This protein binds this small molecule.
Small molecule (SMILES): Nc1ccn([C@@H]2O[C@H](CO[P](=O)(O)O[C@H]3[C@@H](O)[C@H](n4ccc(=O)[nH]c4=O)O[C@@H]3COP(=O)(O)O)[C@@H](O[P](=O)(O)OC[C@H]3O[C@@H](n4cnc5c(=O)nc(N)[nH]c54)[C@H](O)[C@@H]3O[P](=O)(O)OC[C@H]3O[C@@H](n4cnc5c(N)ncnc54)[C@H](O)[C@@H]3O[P](=O)(O)OC[C@H]3O[C@@H](n4ccc(N)nc4=O)[C@H](O)[C@@H]3O[P](=O)(O)OC[C@H]3O[C@@H](n4cnc5c(N)ncnc54)[C@H](O)[C@@H]3O)[C@H]2O)c(=O)n1

Sequence of chain 1.C:
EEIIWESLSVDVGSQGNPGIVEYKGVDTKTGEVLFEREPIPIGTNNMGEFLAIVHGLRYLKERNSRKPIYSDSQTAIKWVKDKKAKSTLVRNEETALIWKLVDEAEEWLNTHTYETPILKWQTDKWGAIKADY

Binding-site contacts:
Ligand atom O2' contacts residue ASP78 of chain 1.C at 2.7 Å (salt-bridge).
Ligand atom N3 contacts residue DC5 of chain 1.B at 3.5 Å (h-bond).
Ligand atom N3 contacts residue DG3 of chain 1.B at 2.9 Å (h-bond).
Ligand atom C4 contacts residue DG6 of chain 1.B at 3.3 Å.
Ligand atom C1' contacts residue GLN80 of chain 1.C at 3.4 Å.
Ligand atom N4 contacts residue DG3 of chain 1.B at 2.9 Å (h-bond).
Ligand atom OP1 contacts residue LYS126 of chain 1.C at 2.9 Å (salt-bridge).
Ligand atom N1 contacts residue DT4 of chain 1.B at 2.8 Å (h-bond).
Ligand atom N9 contacts residue DG6 of chain 1.B at 3.5 Å (h-bond).
Ligand atom OP1 contacts residue THR129 of chain 1.C at 2.7 Å (h-bond).
Ligand atom C2 contacts residue DC5 of chain 1.B at 3.2 Å.
Ligand atom O4' contacts residue GLN80 of chain 1.C at 3.1 Å (h-bond).
Ligand atom O2' contacts residue GLN80 of chain 1.C at 2.9 Å (h-bond).
Ligand atom N1 contacts residue DC5 of chain 1.B at 3.4 Å (h-bond).
Ligand atom O3' contacts residue LYS126 of chain 1.C at 2.9 Å (salt-bridge).
Ligand atom O2' contacts residue MG1 of chain 1.D at 3.5 Å.
Ligand atom O2 contacts residue DG6 of chain 1.B at 2.8 Å (h-bond).
Ligand atom O3' contacts residue MG1 of chain 1.D at 2.6 Å.
Ligand atom C2 contacts residue DG3 of chain 1.B at 3.4 Å.
Ligand atom O6 contacts residue DC5 of chain 1.B at 2.9 Å (h-bond).
Ligand atom C2 contacts residue DG6 of chain 1.B at 3.3 Å.
Ligand atom O2' contacts residue GLU55 of chain 1.C at 3.1 Å (salt-bridge).
Ligand atom O2' contacts residue GLN80 of chain 1.C at 3.0 Å (h-bond).
Ligand atom N1 contacts residue DT2 of chain 1.B at 2.9 Å (h-bond).
Ligand atom N1 contacts residue DC5 of chain 1.B at 2.8 Å (h-bond).
Ligand atom N1 contacts residue DG6 of chain 1.B at 3.4 Å (h-bond).
Ligand atom N6 contacts residue DT2 of chain 1.B at 3.1 Å (h-bond).
Ligand atom N3 contacts residue DG6 of chain 1.B at 3.1 Å (h-bond).
Ligand atom O3' contacts residue ASP78 of chain 1.C at 3.4 Å (salt-bridge).
Ligand atom N6 contacts residue DT4 of chain 1.B at 3.0 Å (h-bond).
Ligand atom N4 contacts residue DG6 of chain 1.B at 3.0 Å (h-bond).
Ligand atom N2 contacts residue DC5 of chain 1.B at 2.7 Å (h-bond).
Ligand atom N3 contacts residue DG3 of chain 1.B at 3.3 Å.
Ligand atom OP1 contacts residue ASP78 of chain 1.C at 3.2 Å.
Ligand atom N3 contacts residue ASN51 of chain 1.C at 3.0 Å (h-bond).
Ligand atom O5' contacts residue ASP78 of chain 1.C at 2.8 Å (salt-bridge).
Ligand atom N2 contacts residue DG6 of chain 1.B at 3.4 Å (h-bond).
Ligand atom O2 contacts residue DG3 of chain 1.B at 2.7 Å (h-bond).
Ligand atom N3 contacts residue DG6 of chain 1.B at 2.9 Å (h-bond).
Ligand atom N1 contacts residue DG3 of chain 1.B at 3.4 Å.